The protein below binds the small molecule below.
Small molecule (SMILES): NCC(=O)O

Sequence of chain 1.A:
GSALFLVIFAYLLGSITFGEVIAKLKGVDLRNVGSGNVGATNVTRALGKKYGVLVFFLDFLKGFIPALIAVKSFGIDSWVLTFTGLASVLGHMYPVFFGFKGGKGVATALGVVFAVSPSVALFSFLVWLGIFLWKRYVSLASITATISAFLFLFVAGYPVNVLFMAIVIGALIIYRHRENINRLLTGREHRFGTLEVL

Binding-site contacts:
Ligand atom OXT contacts residue GLY76 of chain 1.A at 3.6 Å.
Ligand atom N contacts residue GLY76 of chain 1.A at 4.5 Å.
Ligand atom N contacts residue PHE75 of chain 1.A at 4.0 Å.
Ligand atom C contacts residue PHE75 of chain 1.A at 4.2 Å (hydrophobic).
Ligand atom N contacts residue 78M1 of chain 1.M at 3.5 Å (h-bond).
Ligand atom O contacts residue VAL72 of chain 1.A at 4.1 Å.
Ligand atom O contacts residue GLY76 of chain 1.A at 3.9 Å.
Ligand atom C contacts residue LYS73 of chain 1.A at 4.3 Å.
Ligand atom CA contacts residue PHE75 of chain 1.A at 4.0 Å (hydrophobic).
Ligand atom C contacts residue GLY76 of chain 1.A at 3.8 Å.
Ligand atom O contacts residue PHE75 of chain 1.A at 4.2 Å.
Ligand atom CA contacts residue SER74 of chain 1.A at 4.4 Å.
Ligand atom O contacts residue LYS73 of chain 1.A at 3.0 Å (salt-bridge).
Ligand atom N contacts residue SER74 of chain 1.A at 3.2 Å (h-bond).
Ligand atom CA contacts residue GLY76 of chain 1.A at 4.3 Å.
Ligand atom O contacts residue SER74 of chain 1.A at 3.9 Å.